Sequence of chain 2.B:
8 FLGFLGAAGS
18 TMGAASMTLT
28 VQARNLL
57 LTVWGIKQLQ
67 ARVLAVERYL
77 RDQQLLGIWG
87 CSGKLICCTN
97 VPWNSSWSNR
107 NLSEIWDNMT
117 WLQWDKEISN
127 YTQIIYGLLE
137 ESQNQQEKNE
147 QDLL

Binding-site contacts:
Ligand atom C8 contacts residue TYR127 of chain 2.B at 4.1 Å (hydrophobic).
Ligand atom C7 contacts residue ASN126 of chain 2.B at 3.6 Å.
Ligand atom C7 contacts residue TYR127 of chain 2.B at 4.5 Å (hydrophobic).
Ligand atom C2 contacts residue ASN126 of chain 2.B at 2.4 Å.
Ligand atom C5 contacts residue ASN126 of chain 2.B at 3.7 Å.
Ligand atom C8 contacts residue ASN126 of chain 2.B at 4.0 Å.
Ligand atom C8 contacts residue GLU123 of chain 2.B at 3.5 Å.
Ligand atom C3 contacts residue ASN126 of chain 2.B at 3.7 Å.
Ligand atom O7 contacts residue TYR127 of chain 2.B at 4.0 Å.
Ligand atom O5 contacts residue ASN126 of chain 2.B at 2.4 Å (h-bond).
Ligand atom C4 contacts residue ASN126 of chain 2.B at 4.1 Å.
Ligand atom O7 contacts residue ASN126 of chain 2.B at 4.0 Å.
Ligand atom C1 contacts residue ASN126 of chain 2.B at 1.4 Å.
Ligand atom N2 contacts residue ASN126 of chain 2.B at 2.8 Å (h-bond).

This small molecule binds to this protein.
Small molecule (SMILES): CC(=O)N[C@@H]1[C@@H](O)[C@H](O)[C@@H](CO)O[C@H]1O